Binding-site contacts:
Ligand atom NZ contacts residue THR73 of chain 1.A at 3.1 Å (h-bond).
Ligand atom CD1 contacts residue TRP167 of chain 1.A at 3.3 Å (hydrophobic).
Ligand atom O contacts residue TYR159 of chain 1.A at 2.8 Å (h-bond).
Ligand atom N contacts residue TYR159 of chain 1.A at 3.5 Å.
Ligand atom OXT contacts residue THR143 of chain 1.A at 2.7 Å (h-bond).
Ligand atom N contacts residue GOL1 of chain 1.H at 3.1 Å (h-bond).
Ligand atom CD2 contacts residue TYR7 of chain 1.A at 3.4 Å (hydrophobic).
Ligand atom CD1 contacts residue GOL1 of chain 1.G at 3.1 Å.
Ligand atom O contacts residue GOL1 of chain 1.G at 2.5 Å (h-bond).
Ligand atom OD1 contacts residue GLN155 of chain 1.A at 2.8 Å (h-bond).
Ligand atom O contacts residue TRP147 of chain 1.A at 2.9 Å (h-bond).
Ligand atom C contacts residue GOL1 of chain 1.G at 3.5 Å.
Ligand atom O contacts residue LYS146 of chain 1.A at 3.0 Å (salt-bridge).
Ligand atom C contacts residue TYR7 of chain 1.A at 3.2 Å (hydrophobic).
Ligand atom CA contacts residue GLU63 of chain 1.A at 3.3 Å.
Ligand atom OXT contacts residue TYR84 of chain 1.A at 3.0 Å (h-bond).
Ligand atom N contacts residue TYR99 of chain 1.A at 3.2 Å (h-bond).
Ligand atom CD1 contacts residue HIS70 of chain 1.A at 3.1 Å.
Ligand atom O contacts residue GOL1 of chain 1.G at 2.6 Å (h-bond).
Ligand atom N contacts residue GLU63 of chain 1.A at 2.9 Å (salt-bridge).
Ligand atom CG2 contacts residue TYR59 of chain 1.A at 3.4 Å (hydrophobic).
Ligand atom CG2 contacts residue TYR171 of chain 1.A at 3.3 Å (hydrophobic).
Ligand atom O contacts residue HIS70 of chain 1.A at 3.2 Å.
Ligand atom O contacts residue GOL1 of chain 1.H at 2.9 Å (h-bond).
Ligand atom OXT contacts residue LYS146 of chain 1.A at 3.5 Å (salt-bridge).
Ligand atom O contacts residue LYS66 of chain 1.A at 3.0 Å (salt-bridge).
Ligand atom O contacts residue THR73 of chain 1.A at 3.2 Å (h-bond).
Ligand atom N contacts residue ASP77 of chain 1.A at 3.3 Å (salt-bridge).
Ligand atom CB contacts residue GOL1 of chain 1.G at 3.4 Å.
Ligand atom CG1 contacts residue ASP77 of chain 1.A at 3.3 Å.
Ligand atom N contacts residue TYR7 of chain 1.A at 3.1 Å (h-bond).
Ligand atom CA contacts residue TYR7 of chain 1.A at 3.2 Å (hydrophobic).
Ligand atom ND2 contacts residue GLN155 of chain 1.A at 3.1 Å (h-bond).
Ligand atom CB contacts residue GLU63 of chain 1.A at 3.4 Å.
Ligand atom CG1 contacts residue HIS70 of chain 1.A at 3.3 Å.
Ligand atom N contacts residue TYR171 of chain 1.A at 2.8 Å (h-bond).
Ligand atom N contacts residue GOL1 of chain 1.G at 2.8 Å (h-bond).
Ligand atom CB contacts residue GOL1 of chain 1.H at 3.3 Å.
Ligand atom OD1 contacts residue GOL1 of chain 1.H at 2.8 Å (h-bond).
Ligand atom ND2 contacts residue GOL1 of chain 1.G at 2.9 Å (h-bond).

Sequence of chain 1.A:
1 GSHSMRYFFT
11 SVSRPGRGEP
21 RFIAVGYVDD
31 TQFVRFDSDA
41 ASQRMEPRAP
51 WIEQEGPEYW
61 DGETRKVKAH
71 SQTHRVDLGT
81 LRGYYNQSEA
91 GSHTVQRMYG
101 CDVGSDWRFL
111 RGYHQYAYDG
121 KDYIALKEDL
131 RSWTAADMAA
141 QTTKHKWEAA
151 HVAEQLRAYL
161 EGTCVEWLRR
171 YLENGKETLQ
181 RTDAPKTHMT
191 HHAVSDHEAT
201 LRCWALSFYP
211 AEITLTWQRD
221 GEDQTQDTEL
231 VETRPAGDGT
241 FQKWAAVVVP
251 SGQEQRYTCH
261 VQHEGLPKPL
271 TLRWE

This small molecule binds to this protein.
Small molecule (SMILES): CC[C@H](C)[C@H](N)C(=O)N[C@@H](CC(C)C)C(=O)N[C@@H](CC(N)=O)C(=O)N[C@@H](C)C(=O)N[C@@H](CCSC)C(=O)N[C@H](C(=O)N[C@@H](C)C(=O)N[C@@H](CCCCN)C(=O)N[C@H](C(=O)O)[C@@H](C)CC)[C@@H](C)CC